Sequence of chain 23.C:
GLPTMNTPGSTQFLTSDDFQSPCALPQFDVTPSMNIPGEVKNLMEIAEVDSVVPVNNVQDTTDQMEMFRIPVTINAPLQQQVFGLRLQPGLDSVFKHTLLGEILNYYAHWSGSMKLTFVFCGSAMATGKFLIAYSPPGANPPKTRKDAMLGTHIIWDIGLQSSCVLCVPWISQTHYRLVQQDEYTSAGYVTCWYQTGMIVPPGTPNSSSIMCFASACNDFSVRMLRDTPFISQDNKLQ

Sequence of chain 23.A:
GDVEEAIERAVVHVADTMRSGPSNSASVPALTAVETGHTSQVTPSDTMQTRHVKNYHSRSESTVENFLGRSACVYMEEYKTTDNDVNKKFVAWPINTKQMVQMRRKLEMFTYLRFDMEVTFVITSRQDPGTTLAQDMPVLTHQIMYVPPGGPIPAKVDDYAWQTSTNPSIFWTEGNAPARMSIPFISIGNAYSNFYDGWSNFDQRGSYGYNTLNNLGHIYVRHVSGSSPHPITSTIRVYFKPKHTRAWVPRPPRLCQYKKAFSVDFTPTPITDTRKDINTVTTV

Binding-site contacts:
Ligand atom C4B contacts residue TYR146 of chain 23.A at 3.7 Å (hydrophobic).
Ligand atom C4A contacts residue ALA24 of chain 23.C at 4.0 Å (hydrophobic).
Ligand atom O1A contacts residue PHE121 of chain 23.A at 4.0 Å.
Ligand atom C3C contacts residue LEU216 of chain 23.A at 3.7 Å (hydrophobic).
Ligand atom C4 contacts residue TYR192 of chain 23.A at 3.5 Å (hydrophobic).
Ligand atom C1C contacts residue THR97 of chain 23.A at 3.9 Å.
Ligand atom N3A contacts residue MET181 of chain 23.A at 3.3 Å.
Ligand atom C2C contacts residue THR97 of chain 23.A at 3.9 Å.
Ligand atom O1 contacts residue THR97 of chain 23.A at 3.4 Å (h-bond).
Ligand atom C4C contacts residue MET117 of chain 23.A at 3.9 Å (hydrophobic).
Ligand atom C2A contacts residue MET181 of chain 23.A at 3.7 Å (hydrophobic).
Ligand atom C2A contacts residue TYR146 of chain 23.A at 3.7 Å (hydrophobic).
Ligand atom C4B contacts residue ILE183 of chain 23.A at 4.0 Å (hydrophobic).
Ligand atom C3B contacts residue ILE219 of chain 23.A at 3.8 Å (hydrophobic).
Ligand atom C1C contacts residue PHE115 of chain 23.A at 3.9 Å (hydrophobic).
Ligand atom C6C contacts residue ILE186 of chain 23.A at 3.9 Å (hydrophobic).
Ligand atom N3A contacts residue TYR146 of chain 23.A at 4.0 Å.
Ligand atom C4A contacts residue LEU14 of chain 24.C at 4.0 Å (hydrophobic).
Ligand atom C3 contacts residue W711 of chain 23.F at 3.2 Å.
Ligand atom C5B contacts residue ILE183 of chain 23.A at 3.7 Å (hydrophobic).
Ligand atom C6B contacts residue TYR146 of chain 23.A at 3.8 Å (hydrophobic).
Ligand atom C1B contacts residue ILE183 of chain 23.A at 4.0 Å (hydrophobic).
Ligand atom C3C contacts residue TYR192 of chain 23.A at 4.0 Å (hydrophobic).
Ligand atom C4A contacts residue ILE170 of chain 23.A at 3.9 Å (hydrophobic).
Ligand atom C4A contacts residue MET181 of chain 23.A at 3.6 Å (hydrophobic).
Ligand atom C2C contacts residue LEU216 of chain 23.A at 3.7 Å (hydrophobic).
Ligand atom N2 contacts residue THR97 of chain 23.A at 3.7 Å.
Ligand atom C5A contacts residue ILE144 of chain 23.A at 3.7 Å (hydrophobic).
Ligand atom C31 contacts residue LEU216 of chain 23.A at 3.4 Å (hydrophobic).
Ligand atom O1 contacts residue W711 of chain 23.F at 3.7 Å.
Ligand atom C5A contacts residue ILE170 of chain 23.A at 3.8 Å (hydrophobic).
Ligand atom C5B contacts residue TYR146 of chain 23.A at 3.4 Å (hydrophobic).
Ligand atom C31 contacts residue W711 of chain 23.F at 3.0 Å.
Ligand atom C5A contacts residue PRO168 of chain 23.A at 4.0 Å (hydrophobic).
Ligand atom C31 contacts residue ASN214 of chain 23.A at 3.3 Å.
Ligand atom C2B contacts residue ILE219 of chain 23.A at 3.8 Å (hydrophobic).
Ligand atom C6B contacts residue ILE183 of chain 23.A at 3.6 Å (hydrophobic).
Ligand atom O1B contacts residue ILE95 of chain 23.A at 3.6 Å.
Ligand atom N2 contacts residue W711 of chain 23.F at 2.9 Å.
Ligand atom N3A contacts residue ALA24 of chain 23.C at 3.8 Å.

The protein below binds the small molecule below.
Small molecule (SMILES): Cc1cc(CCCCCCCOc2ccc(C3=NCCO3)cc2)on1

Sequence of chain 24.C:
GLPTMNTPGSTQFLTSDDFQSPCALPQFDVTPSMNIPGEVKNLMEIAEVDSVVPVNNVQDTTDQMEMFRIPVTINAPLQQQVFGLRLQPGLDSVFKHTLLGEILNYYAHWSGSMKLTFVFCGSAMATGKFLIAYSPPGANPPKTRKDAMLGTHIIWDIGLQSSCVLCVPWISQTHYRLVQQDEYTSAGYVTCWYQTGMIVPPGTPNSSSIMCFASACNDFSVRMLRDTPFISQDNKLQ